Sequence of chain 1.A:
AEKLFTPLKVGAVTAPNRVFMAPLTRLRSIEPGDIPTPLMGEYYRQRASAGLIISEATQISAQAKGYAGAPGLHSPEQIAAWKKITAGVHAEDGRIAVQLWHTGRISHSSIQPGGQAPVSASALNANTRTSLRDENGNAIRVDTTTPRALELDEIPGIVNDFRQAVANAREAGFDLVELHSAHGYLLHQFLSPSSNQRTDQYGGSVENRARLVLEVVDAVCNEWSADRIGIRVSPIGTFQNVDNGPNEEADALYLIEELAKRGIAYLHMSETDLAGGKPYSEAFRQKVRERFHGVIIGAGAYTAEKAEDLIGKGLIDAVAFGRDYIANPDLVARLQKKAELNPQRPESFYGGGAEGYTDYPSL

This small molecule binds to this protein.
Small molecule (SMILES): O=[N+]([O-])/C=C/c1ccccc1O

Binding-site contacts:
Ligand atom C4' contacts residue FMN1 of chain 1.B at 3.5 Å.
Ligand atom C4' contacts residue TYR187 of chain 1.A at 3.6 Å (hydrophobic).
Ligand atom C3' contacts residue TYR187 of chain 1.A at 3.4 Å (hydrophobic).
Ligand atom C2' contacts residue HIS182 of chain 1.A at 4.0 Å.
Ligand atom C6' contacts residue TYR187 of chain 1.A at 4.2 Å (hydrophobic).
Ligand atom N1 contacts residue ASP275 of chain 1.A at 4.4 Å.
Ligand atom C3' contacts residue FMN1 of chain 1.B at 3.2 Å.
Ligand atom C5' contacts residue TYR352 of chain 1.A at 3.9 Å (hydrophobic).
Ligand atom O1 contacts residue FMN1 of chain 1.B at 4.0 Å.
Ligand atom O2' contacts residue FMN1 of chain 1.B at 3.0 Å.
Ligand atom O2' contacts residue HIS185 of chain 1.A at 2.7 Å (h-bond).
Ligand atom C4' contacts residue THR27 of chain 1.A at 3.2 Å.
Ligand atom C1 contacts residue FMN1 of chain 1.B at 3.3 Å.
Ligand atom O2 contacts residue HIS185 of chain 1.A at 3.3 Å.
Ligand atom C3' contacts residue THR27 of chain 1.A at 3.9 Å.
Ligand atom C1' contacts residue HIS185 of chain 1.A at 4.0 Å.
Ligand atom N1 contacts residue FMN1 of chain 1.B at 3.6 Å.
Ligand atom C2' contacts residue FMN1 of chain 1.B at 3.2 Å.
Ligand atom C5' contacts residue FMN1 of chain 1.B at 3.3 Å.
Ligand atom C2 contacts residue FMN1 of chain 1.B at 3.3 Å.
Ligand atom C3' contacts residue HIS182 of chain 1.A at 4.1 Å.
Ligand atom O2' contacts residue HIS182 of chain 1.A at 2.9 Å (h-bond).
Ligand atom C1 contacts residue HIS185 of chain 1.A at 4.3 Å.
Ligand atom C5' contacts residue TYR187 of chain 1.A at 4.0 Å (hydrophobic).
Ligand atom C1' contacts residue TYR187 of chain 1.A at 4.1 Å (hydrophobic).
Ligand atom C6' contacts residue FMN1 of chain 1.B at 3.4 Å.
Ligand atom C6' contacts residue TYR352 of chain 1.A at 3.9 Å (hydrophobic).
Ligand atom O2 contacts residue FMN1 of chain 1.B at 4.1 Å.
Ligand atom C1' contacts residue FMN1 of chain 1.B at 3.2 Å.
Ligand atom C2' contacts residue TYR187 of chain 1.A at 3.6 Å (hydrophobic).
Ligand atom N1 contacts residue HIS185 of chain 1.A at 4.2 Å.
Ligand atom C2 contacts residue HIS185 of chain 1.A at 3.4 Å.
Ligand atom O2' contacts residue TYR187 of chain 1.A at 3.4 Å.
Ligand atom O1 contacts residue ASP275 of chain 1.A at 3.9 Å.
Ligand atom C2' contacts residue HIS185 of chain 1.A at 3.8 Å.
Ligand atom O1 contacts residue LEU276 of chain 1.A at 3.4 Å.
Ligand atom O2 contacts residue ASP275 of chain 1.A at 4.0 Å.
Ligand atom C5' contacts residue THR27 of chain 1.A at 3.8 Å.
Ligand atom C4' contacts residue TRP103 of chain 1.A at 3.8 Å (hydrophobic).
Ligand atom C3' contacts residue TRP103 of chain 1.A at 3.5 Å (hydrophobic).